A protein and the small-molecule ligand that binds it are described below.
Small molecule (SMILES): CC(=O)N[C@H]1[C@H](O[C@H]2[C@H](O)[C@@H](NC(C)=O)CO[C@@H]2CO)O[C@H](CO)[C@@H](O)[C@@H]1O

Binding-site contacts:
Ligand atom C1 contacts residue THR156 of chain 59.C at 4.2 Å.
Ligand atom N2 contacts residue ASN154 of chain 59.C at 3.2 Å (h-bond).
Ligand atom O5 contacts residue THR156 of chain 59.C at 4.0 Å.
Ligand atom C5 contacts residue THR156 of chain 59.C at 4.1 Å.
Ligand atom O7 contacts residue ASN154 of chain 59.C at 2.1 Å (h-bond).
Ligand atom O7 contacts residue GLY150 of chain 59.C at 4.2 Å.
Ligand atom O6 contacts residue THR156 of chain 59.C at 2.7 Å (h-bond).
Ligand atom C8 contacts residue ASN154 of chain 59.C at 2.3 Å.
Ligand atom C7 contacts residue ASN154 of chain 59.C at 2.2 Å.
Ligand atom C2 contacts residue ASN154 of chain 59.C at 3.6 Å.
Ligand atom O5 contacts residue ASN154 of chain 59.C at 4.1 Å.
Ligand atom O7 contacts residue VAL153 of chain 59.C at 4.1 Å.
Ligand atom C6 contacts residue THR156 of chain 59.C at 3.7 Å.
Ligand atom C1 contacts residue ASN154 of chain 59.C at 3.0 Å.

Sequence of chain 59.C:
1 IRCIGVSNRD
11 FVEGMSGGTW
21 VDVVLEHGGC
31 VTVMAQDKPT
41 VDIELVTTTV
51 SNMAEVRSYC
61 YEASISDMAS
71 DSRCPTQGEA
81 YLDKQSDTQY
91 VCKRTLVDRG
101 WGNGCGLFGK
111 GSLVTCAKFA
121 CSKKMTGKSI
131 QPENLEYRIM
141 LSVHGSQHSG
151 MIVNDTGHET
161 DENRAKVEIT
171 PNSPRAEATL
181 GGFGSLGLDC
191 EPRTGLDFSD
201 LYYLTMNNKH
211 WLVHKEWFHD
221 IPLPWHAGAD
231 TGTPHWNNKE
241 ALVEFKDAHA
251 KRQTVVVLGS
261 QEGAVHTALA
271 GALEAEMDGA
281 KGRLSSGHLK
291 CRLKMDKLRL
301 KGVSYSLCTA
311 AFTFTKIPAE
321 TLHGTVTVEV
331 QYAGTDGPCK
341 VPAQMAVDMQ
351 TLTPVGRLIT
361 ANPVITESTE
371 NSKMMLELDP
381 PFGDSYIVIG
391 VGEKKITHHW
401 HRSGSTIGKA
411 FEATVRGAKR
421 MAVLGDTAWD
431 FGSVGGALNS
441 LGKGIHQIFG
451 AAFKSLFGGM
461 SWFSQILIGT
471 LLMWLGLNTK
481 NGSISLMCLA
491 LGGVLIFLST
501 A